Binding-site contacts:
Ligand atom O1 contacts residue HIS31 of chain 2.B at 3.7 Å.
Ligand atom O7 contacts residue SER46 of chain 2.B at 3.9 Å.
Ligand atom C15 contacts residue HIS31 of chain 2.B at 3.5 Å.
Ligand atom C4 contacts residue PHE33 of chain 2.B at 3.5 Å (hydrophobic).
Ligand atom C4 contacts residue HIS31 of chain 2.B at 3.2 Å.
Ligand atom O7 contacts residue PRO43 of chain 2.B at 4.0 Å.
Ligand atom O10 contacts residue SER46 of chain 2.B at 3.9 Å.
Ligand atom C6 contacts residue PRO43 of chain 2.B at 4.0 Å (hydrophobic).
Ligand atom C14 contacts residue HIS31 of chain 2.B at 3.1 Å.
Ligand atom C46 contacts residue TRP41 of chain 2.B at 3.8 Å (hydrophobic).
Ligand atom C21 contacts residue GLU72 of chain 2.B at 3.4 Å.
Ligand atom C6 contacts residue HIS31 of chain 2.B at 4.0 Å.
Ligand atom C6 contacts residue SER46 of chain 2.B at 3.9 Å.
Ligand atom O1 contacts residue ALA45 of chain 2.B at 3.1 Å (h-bond).
Ligand atom O1 contacts residue PRO43 of chain 2.B at 3.6 Å.
Ligand atom C43 contacts residue PRO43 of chain 2.B at 3.9 Å (hydrophobic).
Ligand atom O47 contacts residue GLU42 of chain 2.B at 4.0 Å.
Ligand atom O01 contacts residue PHE33 of chain 2.B at 3.6 Å.
Ligand atom C46 contacts residue PRO43 of chain 2.B at 3.7 Å (hydrophobic).
Ligand atom C3 contacts residue HIS31 of chain 2.B at 3.7 Å.
Ligand atom C41 contacts residue PRO43 of chain 2.B at 3.8 Å (hydrophobic).
Ligand atom C9 contacts residue HIS31 of chain 2.B at 3.9 Å.
Ligand atom C38 contacts residue PRO43 of chain 2.B at 3.6 Å (hydrophobic).
Ligand atom C3 contacts residue PRO43 of chain 2.B at 3.8 Å (hydrophobic).
Ligand atom C6 contacts residue ALA45 of chain 2.B at 3.9 Å (hydrophobic).
Ligand atom C12 contacts residue HIS31 of chain 2.B at 3.5 Å.
Ligand atom O44 contacts residue TRP41 of chain 2.B at 3.0 Å (h-bond).
Ligand atom O02 contacts residue GLU72 of chain 2.B at 2.7 Å (salt-bridge).
Ligand atom C24 contacts residue GLU72 of chain 2.B at 3.5 Å.
Ligand atom C41 contacts residue PHE33 of chain 2.B at 3.8 Å (hydrophobic).
Ligand atom O01 contacts residue HIS31 of chain 2.B at 3.5 Å.
Ligand atom O1 contacts residue VAL32 of chain 2.B at 3.0 Å (h-bond).
Ligand atom O1 contacts residue PHE33 of chain 2.B at 3.8 Å.
Ligand atom C39 contacts residue PRO43 of chain 2.B at 3.6 Å (hydrophobic).
Ligand atom C49 contacts residue PRO43 of chain 2.B at 3.7 Å (hydrophobic).
Ligand atom O7 contacts residue ALA45 of chain 2.B at 3.5 Å (h-bond).
Ligand atom O47 contacts residue TRP41 of chain 2.B at 3.2 Å (h-bond).
Ligand atom C3 contacts residue ALA45 of chain 2.B at 3.8 Å (hydrophobic).
Ligand atom O1 contacts residue PHE44 of chain 2.B at 3.7 Å.
Ligand atom C43 contacts residue TRP41 of chain 2.B at 3.7 Å (hydrophobic).

Sequence of chain 2.B:
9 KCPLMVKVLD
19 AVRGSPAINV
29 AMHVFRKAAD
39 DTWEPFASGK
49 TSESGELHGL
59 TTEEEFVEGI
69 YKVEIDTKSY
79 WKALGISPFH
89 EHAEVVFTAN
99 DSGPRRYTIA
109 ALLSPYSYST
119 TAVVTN

A small-molecule ligand and the protein it binds are described below.
Small molecule (SMILES): O=C(O[C@@H]1Cc2c(O)cc(O)cc2O[C@@H]1c1cc(O)c(O)c(O)c1)c1cc(O)c(O)c(O)c1